Sequence of chain 2.B:
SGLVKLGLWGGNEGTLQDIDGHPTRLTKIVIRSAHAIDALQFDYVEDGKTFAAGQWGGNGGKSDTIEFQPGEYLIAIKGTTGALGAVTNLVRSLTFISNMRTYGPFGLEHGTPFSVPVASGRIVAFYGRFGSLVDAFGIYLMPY

Binding-site contacts:
Ligand atom O5 contacts residue SER132 of chain 2.B at 3.0 Å (h-bond).
Ligand atom C3 contacts residue GLY14 of chain 2.B at 4.0 Å.
Ligand atom C6 contacts residue SER132 of chain 2.B at 4.0 Å.
Ligand atom O3 contacts residue GLY14 of chain 2.B at 3.0 Å (h-bond).
Ligand atom O4 contacts residue ASP135 of chain 2.B at 2.5 Å (salt-bridge).
Ligand atom O6 contacts residue LEU133 of chain 2.B at 2.8 Å (h-bond).
Ligand atom O2 contacts residue SER132 of chain 2.B at 4.1 Å.
Ligand atom C6 contacts residue GLY131 of chain 2.B at 4.4 Å.
Ligand atom C4 contacts residue GLU13 of chain 2.B at 4.3 Å.
Ligand atom C7 contacts residue SER132 of chain 2.B at 3.7 Å.
Ligand atom O2 contacts residue GLY131 of chain 2.B at 3.4 Å.
Ligand atom O4 contacts residue VAL87 of chain 2.B at 4.1 Å.
Ligand atom O6 contacts residue GLY131 of chain 2.B at 3.2 Å (h-bond).
Ligand atom C4 contacts residue ASP135 of chain 2.B at 3.4 Å.
Ligand atom O5 contacts residue GLY131 of chain 2.B at 3.9 Å.
Ligand atom C6 contacts residue LEU133 of chain 2.B at 3.7 Å (hydrophobic).
Ligand atom O4 contacts residue GLU13 of chain 2.B at 3.4 Å.
Ligand atom O2 contacts residue GLY14 of chain 2.B at 4.2 Å.
Ligand atom C4 contacts residue GLY14 of chain 2.B at 3.8 Å.
Ligand atom O6 contacts residue PHE130 of chain 2.B at 4.3 Å.
Ligand atom O1 contacts residue SER132 of chain 2.B at 4.4 Å.
Ligand atom O6 contacts residue ASP135 of chain 2.B at 2.7 Å (salt-bridge).
Ligand atom C2 contacts residue GLY131 of chain 2.B at 4.5 Å.
Ligand atom C3 contacts residue GLU13 of chain 2.B at 4.5 Å.
Ligand atom C5 contacts residue SER132 of chain 2.B at 4.0 Å.
Ligand atom C6 contacts residue VAL87 of chain 2.B at 4.2 Å (hydrophobic).
Ligand atom C5 contacts residue VAL87 of chain 2.B at 4.2 Å (hydrophobic).
Ligand atom O6 contacts residue SER132 of chain 2.B at 3.1 Å (h-bond).
Ligand atom O4 contacts residue GLY14 of chain 2.B at 3.7 Å.
Ligand atom O3 contacts residue GLU13 of chain 2.B at 3.7 Å.
Ligand atom O5 contacts residue LEU133 of chain 2.B at 4.3 Å.
Ligand atom C5 contacts residue ASP135 of chain 2.B at 4.0 Å.
Ligand atom C5 contacts residue GLY131 of chain 2.B at 4.5 Å.
Ligand atom C1 contacts residue SER132 of chain 2.B at 3.9 Å.
Ligand atom C4 contacts residue GLY131 of chain 2.B at 4.5 Å.
Ligand atom C6 contacts residue ASP135 of chain 2.B at 3.3 Å.

The protein below binds the small molecule below.
Small molecule (SMILES): CO[C@H]1O[C@H](CO)[C@@H](O)[C@H](O)[C@@H]1O